Binding-site contacts:
Ligand atom O5 contacts residue ASN709 of chain 1.B at 2.4 Å (h-bond).
Ligand atom C1 contacts residue ASN709 of chain 1.B at 1.4 Å.
Ligand atom C2 contacts residue ASN709 of chain 1.B at 2.5 Å.
Ligand atom C8 contacts residue ASN709 of chain 1.B at 4.5 Å.
Ligand atom O5 contacts residue ASP796 of chain 1.C at 3.5 Å (salt-bridge).
Ligand atom C8 contacts residue GLY1131 of chain 1.B at 3.7 Å.
Ligand atom C8 contacts residue ILE1130 of chain 1.B at 4.5 Å (hydrophobic).
Ligand atom C3 contacts residue ASN709 of chain 1.B at 3.8 Å.
Ligand atom O7 contacts residue ILE1130 of chain 1.B at 4.2 Å.
Ligand atom N2 contacts residue ASN709 of chain 1.B at 2.8 Å (h-bond).
Ligand atom C2 contacts residue ASP796 of chain 1.C at 4.5 Å.
Ligand atom O7 contacts residue ASN709 of chain 1.B at 3.9 Å.
Ligand atom C4 contacts residue ASN709 of chain 1.B at 4.3 Å.
Ligand atom C5 contacts residue ASN709 of chain 1.B at 3.7 Å.
Ligand atom C7 contacts residue ASN709 of chain 1.B at 3.5 Å.
Ligand atom C1 contacts residue ASP796 of chain 1.C at 3.8 Å.

This protein binds this small molecule.
Small molecule (SMILES): CC(=O)N[C@H]1[C@H](O[C@H]2[C@H](O)[C@@H](NC(C)=O)CO[C@@H]2CO)O[C@H](CO)[C@@H](O)[C@@H]1O

Sequence of chain 1.C:
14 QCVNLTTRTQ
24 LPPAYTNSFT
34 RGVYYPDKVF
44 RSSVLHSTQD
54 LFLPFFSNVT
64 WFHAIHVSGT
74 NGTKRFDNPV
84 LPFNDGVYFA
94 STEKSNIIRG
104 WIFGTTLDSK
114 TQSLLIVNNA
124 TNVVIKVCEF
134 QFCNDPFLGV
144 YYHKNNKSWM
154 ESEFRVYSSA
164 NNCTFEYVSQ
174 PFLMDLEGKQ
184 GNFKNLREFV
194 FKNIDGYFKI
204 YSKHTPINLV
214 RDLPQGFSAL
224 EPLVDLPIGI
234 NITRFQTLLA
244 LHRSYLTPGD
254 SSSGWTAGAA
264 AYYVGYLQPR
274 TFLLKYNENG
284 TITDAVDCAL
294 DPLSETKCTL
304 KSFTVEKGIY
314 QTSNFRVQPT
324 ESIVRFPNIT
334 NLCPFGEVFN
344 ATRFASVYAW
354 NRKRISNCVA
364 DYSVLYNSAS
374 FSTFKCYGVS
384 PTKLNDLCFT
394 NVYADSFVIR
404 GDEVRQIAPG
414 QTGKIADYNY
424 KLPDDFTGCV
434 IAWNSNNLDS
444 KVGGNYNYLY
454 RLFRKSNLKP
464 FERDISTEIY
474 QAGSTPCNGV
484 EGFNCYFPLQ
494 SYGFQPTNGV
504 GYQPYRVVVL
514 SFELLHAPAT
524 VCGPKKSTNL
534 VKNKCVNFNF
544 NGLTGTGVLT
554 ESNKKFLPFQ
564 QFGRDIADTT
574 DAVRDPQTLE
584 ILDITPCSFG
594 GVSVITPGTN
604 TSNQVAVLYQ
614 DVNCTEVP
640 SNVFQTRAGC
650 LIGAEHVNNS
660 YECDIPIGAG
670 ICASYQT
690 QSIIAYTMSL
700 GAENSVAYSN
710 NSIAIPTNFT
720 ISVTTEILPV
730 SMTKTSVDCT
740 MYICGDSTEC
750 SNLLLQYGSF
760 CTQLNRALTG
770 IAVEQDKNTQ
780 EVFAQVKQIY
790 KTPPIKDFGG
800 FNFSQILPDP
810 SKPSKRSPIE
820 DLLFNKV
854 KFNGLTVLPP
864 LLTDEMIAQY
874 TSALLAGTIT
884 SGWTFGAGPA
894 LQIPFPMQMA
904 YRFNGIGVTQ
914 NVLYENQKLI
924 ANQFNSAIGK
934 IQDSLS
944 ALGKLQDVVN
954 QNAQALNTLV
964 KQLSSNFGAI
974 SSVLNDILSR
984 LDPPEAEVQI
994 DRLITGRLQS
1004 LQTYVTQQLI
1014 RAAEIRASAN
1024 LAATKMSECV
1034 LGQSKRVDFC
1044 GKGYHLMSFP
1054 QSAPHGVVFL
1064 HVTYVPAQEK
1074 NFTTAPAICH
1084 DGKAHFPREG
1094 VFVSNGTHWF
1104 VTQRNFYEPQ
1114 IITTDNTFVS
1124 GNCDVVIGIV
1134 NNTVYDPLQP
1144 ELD

Sequence of chain 1.B:
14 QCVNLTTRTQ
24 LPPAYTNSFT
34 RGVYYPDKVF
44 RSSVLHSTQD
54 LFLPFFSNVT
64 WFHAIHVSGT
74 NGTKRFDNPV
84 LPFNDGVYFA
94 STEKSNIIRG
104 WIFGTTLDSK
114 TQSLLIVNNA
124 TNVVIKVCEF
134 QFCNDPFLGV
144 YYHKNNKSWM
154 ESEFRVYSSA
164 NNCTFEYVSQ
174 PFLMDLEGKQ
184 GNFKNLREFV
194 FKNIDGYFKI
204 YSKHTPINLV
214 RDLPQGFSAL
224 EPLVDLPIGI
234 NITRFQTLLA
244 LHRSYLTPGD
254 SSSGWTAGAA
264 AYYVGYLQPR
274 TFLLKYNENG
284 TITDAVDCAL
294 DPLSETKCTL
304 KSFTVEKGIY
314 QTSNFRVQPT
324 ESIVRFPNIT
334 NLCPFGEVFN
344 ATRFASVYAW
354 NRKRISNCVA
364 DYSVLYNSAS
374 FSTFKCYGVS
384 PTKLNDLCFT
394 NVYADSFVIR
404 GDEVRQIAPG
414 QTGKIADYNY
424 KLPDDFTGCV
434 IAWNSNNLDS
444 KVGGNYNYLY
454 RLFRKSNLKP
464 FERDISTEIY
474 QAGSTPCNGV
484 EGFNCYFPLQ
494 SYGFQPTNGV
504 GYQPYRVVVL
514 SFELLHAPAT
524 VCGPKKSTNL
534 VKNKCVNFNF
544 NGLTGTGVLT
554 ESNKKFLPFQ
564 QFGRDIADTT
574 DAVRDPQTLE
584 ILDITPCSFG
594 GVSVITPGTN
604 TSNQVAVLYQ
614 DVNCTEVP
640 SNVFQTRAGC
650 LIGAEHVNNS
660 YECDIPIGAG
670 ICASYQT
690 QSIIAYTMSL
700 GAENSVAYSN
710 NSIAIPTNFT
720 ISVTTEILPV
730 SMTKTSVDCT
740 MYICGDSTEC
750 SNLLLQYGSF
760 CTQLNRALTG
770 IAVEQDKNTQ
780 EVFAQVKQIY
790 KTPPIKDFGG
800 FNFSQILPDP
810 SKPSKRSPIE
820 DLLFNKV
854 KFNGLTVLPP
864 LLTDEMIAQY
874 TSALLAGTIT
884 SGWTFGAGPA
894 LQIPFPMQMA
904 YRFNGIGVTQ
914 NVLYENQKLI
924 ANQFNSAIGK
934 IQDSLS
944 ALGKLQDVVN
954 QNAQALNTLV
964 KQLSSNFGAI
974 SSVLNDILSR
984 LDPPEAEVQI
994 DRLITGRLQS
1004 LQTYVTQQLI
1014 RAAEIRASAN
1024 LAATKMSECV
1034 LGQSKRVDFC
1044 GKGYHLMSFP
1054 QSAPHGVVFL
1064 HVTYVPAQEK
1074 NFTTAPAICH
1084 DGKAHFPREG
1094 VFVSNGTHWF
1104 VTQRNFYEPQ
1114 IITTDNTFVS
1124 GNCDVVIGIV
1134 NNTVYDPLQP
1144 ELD